Binding-site contacts:
Ligand atom O2 contacts residue PHE248 of chain 1.B at 4.2 Å.
Ligand atom N1 contacts residue GLY18 of chain 1.B at 3.6 Å.
Ligand atom C1 contacts residue CYS22 of chain 1.B at 4.1 Å (hydrophobic).
Ligand atom N1 contacts residue PHE19 of chain 1.B at 4.1 Å.
Ligand atom C3 contacts residue PHE248 of chain 1.B at 3.9 Å (hydrophobic).
Ligand atom O2 contacts residue PHE19 of chain 1.B at 3.5 Å.
Ligand atom C2 contacts residue CYS22 of chain 1.B at 3.1 Å (hydrophobic).
Ligand atom C4 contacts residue PHE248 of chain 1.B at 3.9 Å (hydrophobic).
Ligand atom O1 contacts residue LYS217 of chain 1.B at 4.3 Å.
Ligand atom C6 contacts residue ILE15 of chain 1.B at 4.3 Å (hydrophobic).
Ligand atom O1 contacts residue LEU246 of chain 1.B at 4.4 Å.
Ligand atom C3 contacts residue GLY18 of chain 1.B at 3.5 Å.
Ligand atom C1 contacts residue GLY18 of chain 1.B at 3.7 Å.
Ligand atom C2 contacts residue GLY18 of chain 1.B at 3.6 Å.
Ligand atom C3 contacts residue CYS22 of chain 1.B at 1.7 Å (hydrophobic).
Ligand atom C2 contacts residue ASP214 of chain 1.B at 3.6 Å.
Ligand atom O1 contacts residue GLY18 of chain 1.B at 4.3 Å.
Ligand atom C6 contacts residue GLY18 of chain 1.B at 3.7 Å.
Ligand atom C6 contacts residue PHE19 of chain 1.B at 3.8 Å (hydrophobic).
Ligand atom C1 contacts residue PHE248 of chain 1.B at 3.9 Å (hydrophobic).
Ligand atom N1 contacts residue CYS22 of chain 1.B at 3.9 Å.
Ligand atom N1 contacts residue PHE248 of chain 1.B at 3.9 Å.
Ligand atom C3 contacts residue ASP214 of chain 1.B at 4.3 Å.
Ligand atom C4 contacts residue VAL48 of chain 1.B at 4.0 Å (hydrophobic).
Ligand atom C5 contacts residue PHE19 of chain 1.B at 4.1 Å (hydrophobic).
Ligand atom C5 contacts residue LEU246 of chain 1.B at 4.0 Å (hydrophobic).
Ligand atom C4 contacts residue GLY18 of chain 1.B at 3.5 Å.
Ligand atom O2 contacts residue GLY18 of chain 1.B at 4.1 Å.
Ligand atom O1 contacts residue PHE248 of chain 1.B at 4.2 Å.
Ligand atom O2 contacts residue VAL48 of chain 1.B at 3.3 Å.
Ligand atom C2 contacts residue ASP21 of chain 1.B at 4.3 Å.
Ligand atom C4 contacts residue PHE19 of chain 1.B at 3.9 Å (hydrophobic).
Ligand atom C4 contacts residue CYS22 of chain 1.B at 2.7 Å (hydrophobic).
Ligand atom C5 contacts residue VAL48 of chain 1.B at 4.1 Å (hydrophobic).
Ligand atom C2 contacts residue LYS217 of chain 1.B at 4.2 Å.
Ligand atom O1 contacts residue GLY218 of chain 1.B at 4.3 Å.
Ligand atom O2 contacts residue CYS22 of chain 1.B at 2.9 Å (h-bond).
Ligand atom C5 contacts residue GLY18 of chain 1.B at 4.1 Å.
Ligand atom C2 contacts residue PHE248 of chain 1.B at 4.1 Å (hydrophobic).
Ligand atom C3 contacts residue ASP21 of chain 1.B at 4.3 Å.

Sequence of chain 1.B:
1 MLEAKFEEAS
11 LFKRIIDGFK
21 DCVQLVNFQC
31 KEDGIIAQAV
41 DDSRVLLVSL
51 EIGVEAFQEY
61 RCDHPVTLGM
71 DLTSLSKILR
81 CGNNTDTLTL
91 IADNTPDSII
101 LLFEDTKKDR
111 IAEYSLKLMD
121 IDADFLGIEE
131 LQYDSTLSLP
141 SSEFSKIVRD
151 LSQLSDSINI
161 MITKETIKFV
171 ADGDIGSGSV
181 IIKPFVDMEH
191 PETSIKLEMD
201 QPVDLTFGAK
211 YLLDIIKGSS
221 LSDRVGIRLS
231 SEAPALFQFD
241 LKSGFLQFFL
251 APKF

The small molecule below binds the protein below.
Small molecule (SMILES): CCN1C(=O)C=CC1=O